This small molecule binds to this protein.
Small molecule (SMILES): CC(=O)N[C@@H]1[C@@H](O)[C@H](O)[C@@H](CO)O[C@H]1O

Binding-site contacts:
Ligand atom O6 contacts residue ASN212 of chain 23.H at 4.3 Å.
Ligand atom N2 contacts residue ASN212 of chain 23.H at 2.9 Å (h-bond).
Ligand atom C5 contacts residue ASN212 of chain 23.H at 3.7 Å.
Ligand atom O5 contacts residue ASN212 of chain 23.H at 2.4 Å (h-bond).
Ligand atom C1 contacts residue ILE211 of chain 23.H at 4.3 Å (hydrophobic).
Ligand atom C7 contacts residue ASN212 of chain 23.H at 4.0 Å.
Ligand atom C3 contacts residue ASN212 of chain 23.H at 3.8 Å.
Ligand atom C2 contacts residue ASN212 of chain 23.H at 2.5 Å.
Ligand atom C4 contacts residue ASN212 of chain 23.H at 4.2 Å.
Ligand atom N2 contacts residue ILE211 of chain 23.H at 4.5 Å.
Ligand atom C1 contacts residue ASN212 of chain 23.H at 1.4 Å.

Sequence of chain 23.H:
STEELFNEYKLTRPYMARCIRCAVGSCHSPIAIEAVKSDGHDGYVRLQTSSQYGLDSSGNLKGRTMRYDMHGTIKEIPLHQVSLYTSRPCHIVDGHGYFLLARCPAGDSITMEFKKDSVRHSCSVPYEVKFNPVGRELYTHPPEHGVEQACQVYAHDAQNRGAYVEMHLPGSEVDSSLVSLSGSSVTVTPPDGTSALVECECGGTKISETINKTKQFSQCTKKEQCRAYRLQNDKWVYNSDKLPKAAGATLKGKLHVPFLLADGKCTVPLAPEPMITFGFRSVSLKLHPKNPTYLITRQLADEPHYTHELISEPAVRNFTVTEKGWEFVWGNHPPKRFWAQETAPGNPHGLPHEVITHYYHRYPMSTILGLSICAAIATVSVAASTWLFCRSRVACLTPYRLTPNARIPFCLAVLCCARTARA